Sequence of chain 1.A:
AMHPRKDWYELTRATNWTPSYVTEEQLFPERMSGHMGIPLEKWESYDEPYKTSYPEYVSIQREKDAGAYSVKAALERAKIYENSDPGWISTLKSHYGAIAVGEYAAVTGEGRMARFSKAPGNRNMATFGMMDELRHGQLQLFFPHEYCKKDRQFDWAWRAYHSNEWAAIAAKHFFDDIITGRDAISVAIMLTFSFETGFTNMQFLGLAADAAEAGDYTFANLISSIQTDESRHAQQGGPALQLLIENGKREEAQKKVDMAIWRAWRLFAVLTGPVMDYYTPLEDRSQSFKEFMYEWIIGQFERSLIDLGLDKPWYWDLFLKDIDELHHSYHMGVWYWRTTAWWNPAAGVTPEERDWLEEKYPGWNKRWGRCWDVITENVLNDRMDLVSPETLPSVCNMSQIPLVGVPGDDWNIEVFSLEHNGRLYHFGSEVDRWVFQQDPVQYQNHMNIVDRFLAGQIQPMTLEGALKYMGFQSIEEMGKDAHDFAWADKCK

Binding-site contacts:
Ligand atom C4 contacts residue PHE268 of chain 1.A at 3.9 Å (hydrophobic).
Ligand atom BR4 contacts residue PHE195 of chain 1.A at 3.7 Å.
Ligand atom C4 contacts residue THR272 of chain 1.A at 4.2 Å.
Ligand atom C2 contacts residue LEU271 of chain 1.A at 4.1 Å (hydrophobic).
Ligand atom C2 contacts residue THR272 of chain 1.A at 3.5 Å.
Ligand atom C1 contacts residue ILE99 of chain 1.A at 3.7 Å (hydrophobic).
Ligand atom C5 contacts residue ILE99 of chain 1.A at 4.3 Å (hydrophobic).
Ligand atom C4 contacts residue PHE195 of chain 1.A at 4.4 Å (hydrophobic).
Ligand atom C3 contacts residue ILE99 of chain 1.A at 4.3 Å (hydrophobic).
Ligand atom C4 contacts residue ILE99 of chain 1.A at 4.5 Å (hydrophobic).
Ligand atom C5 contacts residue THR272 of chain 1.A at 4.4 Å.
Ligand atom C2 contacts residue ILE99 of chain 1.A at 3.9 Å (hydrophobic).
Ligand atom C5 contacts residue PHE268 of chain 1.A at 3.8 Å (hydrophobic).
Ligand atom C6 contacts residue ILE99 of chain 1.A at 4.0 Å (hydrophobic).
Ligand atom BR4 contacts residue ALA264 of chain 1.A at 4.4 Å.
Ligand atom C3 contacts residue LEU271 of chain 1.A at 3.8 Å (hydrophobic).
Ligand atom BR4 contacts residue PHE268 of chain 1.A at 3.8 Å.
Ligand atom C5 contacts residue PHE195 of chain 1.A at 4.1 Å (hydrophobic).
Ligand atom C6 contacts residue GLN203 of chain 1.A at 3.8 Å.
Ligand atom C6 contacts residue PHE268 of chain 1.A at 4.4 Å (hydrophobic).
Ligand atom O1 contacts residue HIS95 of chain 1.A at 3.5 Å (h-bond).
Ligand atom BR4 contacts residue LEU267 of chain 1.A at 3.9 Å.
Ligand atom C6 contacts residue THR272 of chain 1.A at 4.1 Å.
Ligand atom C1 contacts residue GLN203 of chain 1.A at 4.4 Å.
Ligand atom O1 contacts residue THR272 of chain 1.A at 4.2 Å.
Ligand atom C3 contacts residue THR272 of chain 1.A at 3.8 Å.
Ligand atom C1 contacts residue THR272 of chain 1.A at 3.7 Å.
Ligand atom O1 contacts residue ILE99 of chain 1.A at 3.8 Å.
Ligand atom O1 contacts residue GLN203 of chain 1.A at 3.9 Å.

The small molecule below binds the protein below.
Small molecule (SMILES): Oc1ccc(Br)cc1